The protein below binds the small molecule below.
Small molecule (SMILES): N[C@@H](CCC(=O)O)C(=O)O

Binding-site contacts:
Ligand atom CD contacts residue THR142 of chain 1.A at 3.5 Å.
Ligand atom O contacts residue SER141 of chain 1.A at 2.8 Å (h-bond).
Ligand atom CB contacts residue PRO88 of chain 1.A at 4.4 Å (hydrophobic).
Ligand atom O contacts residue GLY140 of chain 1.A at 3.3 Å.
Ligand atom O contacts residue ARG95 of chain 1.A at 2.8 Å (salt-bridge).
Ligand atom CG contacts residue GLU190 of chain 1.A at 3.8 Å.
Ligand atom OXT contacts residue TYR61 of chain 1.A at 3.5 Å.
Ligand atom N contacts residue LEU89 of chain 1.A at 4.2 Å.
Ligand atom N contacts residue GLU190 of chain 1.A at 2.9 Å (salt-bridge).
Ligand atom OXT contacts residue SER141 of chain 1.A at 3.9 Å.
Ligand atom CA contacts residue GLU190 of chain 1.A at 3.5 Å.
Ligand atom CA contacts residue PRO88 of chain 1.A at 4.0 Å (hydrophobic).
Ligand atom N contacts residue TYR61 of chain 1.A at 4.1 Å.
Ligand atom CB contacts residue TYR61 of chain 1.A at 3.4 Å (hydrophobic).
Ligand atom CB contacts residue GLU190 of chain 1.A at 4.1 Å.
Ligand atom N contacts residue PRO88 of chain 1.A at 2.8 Å (h-bond).
Ligand atom C contacts residue TYR61 of chain 1.A at 3.6 Å (hydrophobic).
Ligand atom O contacts residue TYR61 of chain 1.A at 3.2 Å.
Ligand atom CA contacts residue SER141 of chain 1.A at 3.4 Å.
Ligand atom CD contacts residue GLU190 of chain 1.A at 4.0 Å.
Ligand atom OXT contacts residue LEU89 of chain 1.A at 3.3 Å.
Ligand atom C contacts residue SER141 of chain 1.A at 3.3 Å.
Ligand atom CD contacts residue SER141 of chain 1.A at 4.3 Å.
Ligand atom OXT contacts residue ARG95 of chain 1.A at 2.8 Å (salt-bridge).
Ligand atom OE1 contacts residue THR142 of chain 1.A at 3.0 Å (h-bond).
Ligand atom C contacts residue ARG95 of chain 1.A at 3.5 Å.
Ligand atom OE2 contacts residue THR142 of chain 1.A at 2.7 Å (h-bond).
Ligand atom OE2 contacts residue GLU190 of chain 1.A at 3.8 Å.
Ligand atom N contacts residue TYR216 of chain 1.A at 3.7 Å.
Ligand atom OE1 contacts residue SER141 of chain 1.A at 3.2 Å (h-bond).
Ligand atom C contacts residue PRO88 of chain 1.A at 4.3 Å (hydrophobic).
Ligand atom OE1 contacts residue GLY140 of chain 1.A at 3.5 Å.
Ligand atom OXT contacts residue PRO88 of chain 1.A at 3.8 Å.
Ligand atom CA contacts residue THR90 of chain 1.A at 3.4 Å.
Ligand atom N contacts residue SER141 of chain 1.A at 4.2 Å.
Ligand atom OXT contacts residue THR90 of chain 1.A at 2.8 Å (h-bond).
Ligand atom C contacts residue THR90 of chain 1.A at 3.6 Å.
Ligand atom CA contacts residue TYR61 of chain 1.A at 4.0 Å (hydrophobic).
Ligand atom CG contacts residue TYR61 of chain 1.A at 4.0 Å (hydrophobic).
Ligand atom N contacts residue THR90 of chain 1.A at 2.9 Å (h-bond).

Sequence of chain 1.A:
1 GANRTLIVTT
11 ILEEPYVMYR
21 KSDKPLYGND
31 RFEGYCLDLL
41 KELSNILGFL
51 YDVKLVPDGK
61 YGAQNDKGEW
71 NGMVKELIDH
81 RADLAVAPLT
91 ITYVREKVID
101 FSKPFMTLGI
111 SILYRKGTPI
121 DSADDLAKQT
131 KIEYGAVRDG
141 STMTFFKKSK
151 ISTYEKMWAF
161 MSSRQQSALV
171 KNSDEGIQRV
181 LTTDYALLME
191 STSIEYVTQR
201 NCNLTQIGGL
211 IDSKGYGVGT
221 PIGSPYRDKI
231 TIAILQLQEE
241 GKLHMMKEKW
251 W